Binding-site contacts:
Ligand atom N2 contacts residue ASN89 of chain 1.A at 2.9 Å (h-bond).
Ligand atom C7 contacts residue ASN89 of chain 1.A at 3.2 Å.
Ligand atom C5 contacts residue ASN89 of chain 1.A at 3.7 Å.
Ligand atom O7 contacts residue ASN89 of chain 1.A at 3.1 Å (h-bond).
Ligand atom C4 contacts residue ASN89 of chain 1.A at 4.2 Å.
Ligand atom O5 contacts residue ASN89 of chain 1.A at 2.4 Å (h-bond).
Ligand atom C1 contacts residue ASN89 of chain 1.A at 1.4 Å.
Ligand atom C8 contacts residue ASN89 of chain 1.A at 4.4 Å.
Ligand atom C2 contacts residue ASN89 of chain 1.A at 2.5 Å.
Ligand atom C3 contacts residue ASN89 of chain 1.A at 3.8 Å.

This small molecule binds to this protein.
Small molecule (SMILES): CC(=O)N[C@@H]1[C@@H](O)[C@H](O)[C@@H](CO)O[C@H]1O

Sequence of chain 1.A:
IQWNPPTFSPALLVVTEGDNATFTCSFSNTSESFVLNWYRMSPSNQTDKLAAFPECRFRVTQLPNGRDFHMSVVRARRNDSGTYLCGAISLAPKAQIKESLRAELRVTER